Sequence of chain 1.P:
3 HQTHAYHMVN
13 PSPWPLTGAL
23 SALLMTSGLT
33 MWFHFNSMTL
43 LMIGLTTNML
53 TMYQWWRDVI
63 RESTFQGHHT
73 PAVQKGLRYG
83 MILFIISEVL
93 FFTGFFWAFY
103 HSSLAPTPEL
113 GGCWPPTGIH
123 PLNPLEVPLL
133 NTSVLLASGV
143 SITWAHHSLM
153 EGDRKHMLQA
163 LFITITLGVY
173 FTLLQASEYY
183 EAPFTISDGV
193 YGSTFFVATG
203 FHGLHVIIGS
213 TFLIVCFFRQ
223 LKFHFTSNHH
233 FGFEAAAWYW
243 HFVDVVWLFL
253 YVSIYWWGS

The protein below binds the small molecule below.
Small molecule (SMILES): C[C@H](CCC(=O)O)[C@H]1CC[C@H]2[C@@H]3[C@H](O)C[C@@H]4C[C@H](O)CC[C@]4(C)[C@H]3C[C@H](O)[C@]12C

Binding-site contacts:
Ligand atom O26 contacts residue PHE1 of chain 1.W at 3.2 Å (h-bond).
Ligand atom O25 contacts residue PHE1 of chain 1.W at 3.1 Å (h-bond).
Ligand atom C18 contacts residue LEU160 of chain 1.P at 3.6 Å (hydrophobic).
Ligand atom C7 contacts residue LEU160 of chain 1.P at 4.3 Å (hydrophobic).
Ligand atom C24 contacts residue PHE1 of chain 1.W at 3.8 Å (hydrophobic).
Ligand atom C19 contacts residue PHE219 of chain 1.P at 3.5 Å (hydrophobic).
Ligand atom C6 contacts residue PHE164 of chain 1.P at 3.8 Å (hydrophobic).
Ligand atom C16 contacts residue LEU160 of chain 1.P at 4.2 Å (hydrophobic).
Ligand atom O25 contacts residue ARG156 of chain 1.P at 3.0 Å (salt-bridge).
Ligand atom C24 contacts residue ARG156 of chain 1.P at 3.1 Å.
Ligand atom C23 contacts residue ARG156 of chain 1.P at 2.8 Å.
Ligand atom C19 contacts residue PHE164 of chain 1.P at 3.4 Å (hydrophobic).
Ligand atom O26 contacts residue ARG156 of chain 1.P at 3.2 Å (salt-bridge).
Ligand atom C15 contacts residue LYS157 of chain 1.P at 4.0 Å.
Ligand atom C3 contacts residue PHE164 of chain 1.P at 4.1 Å (hydrophobic).
Ligand atom C15 contacts residue LEU160 of chain 1.P at 4.0 Å (hydrophobic).
Ligand atom C22 contacts residue ARG156 of chain 1.P at 4.1 Å.
Ligand atom C10 contacts residue PHE164 of chain 1.P at 4.2 Å (hydrophobic).
Ligand atom C2 contacts residue PHE164 of chain 1.P at 4.1 Å (hydrophobic).
Ligand atom C18 contacts residue LEU223 of chain 1.P at 3.3 Å (hydrophobic).
Ligand atom C7 contacts residue GLN161 of chain 1.P at 3.9 Å.
Ligand atom C5 contacts residue PHE164 of chain 1.P at 3.7 Å (hydrophobic).
Ligand atom C14 contacts residue LEU160 of chain 1.P at 4.4 Å (hydrophobic).
Ligand atom C4 contacts residue PHE164 of chain 1.P at 4.1 Å (hydrophobic).
Ligand atom C6 contacts residue GLN161 of chain 1.P at 4.1 Å.
Ligand atom C13 contacts residue LEU160 of chain 1.P at 4.5 Å (hydrophobic).
Ligand atom O26 contacts residue PHE225 of chain 1.P at 4.3 Å.
Ligand atom O7 contacts residue GLN161 of chain 1.P at 4.2 Å.
Ligand atom C8 contacts residue LEU160 of chain 1.P at 4.3 Å (hydrophobic).
Ligand atom C16 contacts residue LYS157 of chain 1.P at 4.0 Å.

Sequence of chain 1.W:
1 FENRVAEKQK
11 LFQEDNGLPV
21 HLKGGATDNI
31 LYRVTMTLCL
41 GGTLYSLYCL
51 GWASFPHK